Binding-site contacts:
Ligand atom O2 contacts residue LYS445 of chain 1.G at 3.4 Å (salt-bridge).
Ligand atom N2 contacts residue ASN221 of chain 1.F at 2.9 Å (h-bond).
Ligand atom C1 contacts residue THR223 of chain 1.F at 4.4 Å.
Ligand atom O5 contacts residue LYS445 of chain 1.G at 4.0 Å.
Ligand atom C3 contacts residue ASN221 of chain 1.F at 3.8 Å.
Ligand atom C4 contacts residue ASN221 of chain 1.F at 4.2 Å.
Ligand atom O6 contacts residue LYS445 of chain 1.G at 3.8 Å.
Ligand atom C1 contacts residue LYS445 of chain 1.G at 4.5 Å.
Ligand atom C6 contacts residue THR95 of chain 1.F at 4.0 Å.
Ligand atom O5 contacts residue THR223 of chain 1.F at 3.8 Å.
Ligand atom O7 contacts residue ASN221 of chain 1.F at 3.2 Å (h-bond).
Ligand atom C8 contacts residue ASN221 of chain 1.F at 4.2 Å.
Ligand atom O5 contacts residue ASN221 of chain 1.F at 2.4 Å (h-bond).
Ligand atom C1 contacts residue ASN221 of chain 1.F at 1.4 Å.
Ligand atom C5 contacts residue THR223 of chain 1.F at 3.8 Å.
Ligand atom C7 contacts residue ASN221 of chain 1.F at 3.4 Å.
Ligand atom C2 contacts residue ASN221 of chain 1.F at 2.5 Å.
Ligand atom C5 contacts residue ASN221 of chain 1.F at 3.7 Å.
Ligand atom C6 contacts residue THR223 of chain 1.F at 3.9 Å.

A small-molecule ligand and the protein it binds are described below.
Small molecule (SMILES): CC(=O)N[C@H]1[C@H](O[C@H]2[C@H](O)[C@@H](NC(C)=O)CO[C@@H]2CO)O[C@H](CO)[C@@H](O[C@@H]2O[C@H](CO[C@H]3O[C@H](CO)[C@@H](O)[C@H](O)[C@@H]3O)[C@@H](O)[C@H](O)[C@@H]2O)[C@@H]1O

Sequence of chain 1.G:
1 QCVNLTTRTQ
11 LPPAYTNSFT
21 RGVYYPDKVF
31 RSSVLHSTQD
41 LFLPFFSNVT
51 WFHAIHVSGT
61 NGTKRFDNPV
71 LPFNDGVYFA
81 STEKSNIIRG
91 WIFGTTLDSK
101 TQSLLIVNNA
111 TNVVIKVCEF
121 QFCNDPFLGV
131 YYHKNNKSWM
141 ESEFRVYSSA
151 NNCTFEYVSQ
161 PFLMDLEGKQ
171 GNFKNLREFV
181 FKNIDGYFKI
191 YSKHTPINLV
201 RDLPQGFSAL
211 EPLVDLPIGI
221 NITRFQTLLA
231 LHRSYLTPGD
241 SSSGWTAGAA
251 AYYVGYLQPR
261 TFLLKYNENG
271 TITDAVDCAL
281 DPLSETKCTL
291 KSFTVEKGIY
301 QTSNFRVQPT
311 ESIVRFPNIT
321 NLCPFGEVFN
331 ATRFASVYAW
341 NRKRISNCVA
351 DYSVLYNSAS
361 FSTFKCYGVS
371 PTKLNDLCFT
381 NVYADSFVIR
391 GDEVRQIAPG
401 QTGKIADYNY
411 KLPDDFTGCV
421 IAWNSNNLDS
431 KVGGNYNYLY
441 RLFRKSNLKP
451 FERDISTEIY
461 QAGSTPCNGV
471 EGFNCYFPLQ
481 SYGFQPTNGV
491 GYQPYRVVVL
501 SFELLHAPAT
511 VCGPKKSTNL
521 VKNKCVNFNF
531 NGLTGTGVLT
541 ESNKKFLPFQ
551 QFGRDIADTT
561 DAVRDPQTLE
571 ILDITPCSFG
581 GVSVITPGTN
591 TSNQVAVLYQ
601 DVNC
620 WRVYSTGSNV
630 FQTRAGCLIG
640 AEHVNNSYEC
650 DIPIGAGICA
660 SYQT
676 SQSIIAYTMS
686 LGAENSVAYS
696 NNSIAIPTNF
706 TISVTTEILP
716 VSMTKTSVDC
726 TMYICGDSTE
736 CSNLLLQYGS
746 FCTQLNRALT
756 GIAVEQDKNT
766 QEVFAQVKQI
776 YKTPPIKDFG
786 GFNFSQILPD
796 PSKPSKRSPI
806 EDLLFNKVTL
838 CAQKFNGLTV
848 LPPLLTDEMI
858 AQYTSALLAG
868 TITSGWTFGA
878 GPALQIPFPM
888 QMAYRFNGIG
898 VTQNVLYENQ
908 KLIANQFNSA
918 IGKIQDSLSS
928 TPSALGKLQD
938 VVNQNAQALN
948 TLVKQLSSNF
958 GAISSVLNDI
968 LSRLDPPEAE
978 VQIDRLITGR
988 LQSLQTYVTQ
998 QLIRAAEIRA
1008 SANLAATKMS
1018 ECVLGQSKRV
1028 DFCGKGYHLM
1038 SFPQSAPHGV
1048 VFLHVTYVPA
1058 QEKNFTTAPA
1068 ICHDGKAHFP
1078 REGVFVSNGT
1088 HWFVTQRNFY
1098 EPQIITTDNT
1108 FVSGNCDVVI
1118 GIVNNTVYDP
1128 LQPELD

Sequence of chain 1.F:
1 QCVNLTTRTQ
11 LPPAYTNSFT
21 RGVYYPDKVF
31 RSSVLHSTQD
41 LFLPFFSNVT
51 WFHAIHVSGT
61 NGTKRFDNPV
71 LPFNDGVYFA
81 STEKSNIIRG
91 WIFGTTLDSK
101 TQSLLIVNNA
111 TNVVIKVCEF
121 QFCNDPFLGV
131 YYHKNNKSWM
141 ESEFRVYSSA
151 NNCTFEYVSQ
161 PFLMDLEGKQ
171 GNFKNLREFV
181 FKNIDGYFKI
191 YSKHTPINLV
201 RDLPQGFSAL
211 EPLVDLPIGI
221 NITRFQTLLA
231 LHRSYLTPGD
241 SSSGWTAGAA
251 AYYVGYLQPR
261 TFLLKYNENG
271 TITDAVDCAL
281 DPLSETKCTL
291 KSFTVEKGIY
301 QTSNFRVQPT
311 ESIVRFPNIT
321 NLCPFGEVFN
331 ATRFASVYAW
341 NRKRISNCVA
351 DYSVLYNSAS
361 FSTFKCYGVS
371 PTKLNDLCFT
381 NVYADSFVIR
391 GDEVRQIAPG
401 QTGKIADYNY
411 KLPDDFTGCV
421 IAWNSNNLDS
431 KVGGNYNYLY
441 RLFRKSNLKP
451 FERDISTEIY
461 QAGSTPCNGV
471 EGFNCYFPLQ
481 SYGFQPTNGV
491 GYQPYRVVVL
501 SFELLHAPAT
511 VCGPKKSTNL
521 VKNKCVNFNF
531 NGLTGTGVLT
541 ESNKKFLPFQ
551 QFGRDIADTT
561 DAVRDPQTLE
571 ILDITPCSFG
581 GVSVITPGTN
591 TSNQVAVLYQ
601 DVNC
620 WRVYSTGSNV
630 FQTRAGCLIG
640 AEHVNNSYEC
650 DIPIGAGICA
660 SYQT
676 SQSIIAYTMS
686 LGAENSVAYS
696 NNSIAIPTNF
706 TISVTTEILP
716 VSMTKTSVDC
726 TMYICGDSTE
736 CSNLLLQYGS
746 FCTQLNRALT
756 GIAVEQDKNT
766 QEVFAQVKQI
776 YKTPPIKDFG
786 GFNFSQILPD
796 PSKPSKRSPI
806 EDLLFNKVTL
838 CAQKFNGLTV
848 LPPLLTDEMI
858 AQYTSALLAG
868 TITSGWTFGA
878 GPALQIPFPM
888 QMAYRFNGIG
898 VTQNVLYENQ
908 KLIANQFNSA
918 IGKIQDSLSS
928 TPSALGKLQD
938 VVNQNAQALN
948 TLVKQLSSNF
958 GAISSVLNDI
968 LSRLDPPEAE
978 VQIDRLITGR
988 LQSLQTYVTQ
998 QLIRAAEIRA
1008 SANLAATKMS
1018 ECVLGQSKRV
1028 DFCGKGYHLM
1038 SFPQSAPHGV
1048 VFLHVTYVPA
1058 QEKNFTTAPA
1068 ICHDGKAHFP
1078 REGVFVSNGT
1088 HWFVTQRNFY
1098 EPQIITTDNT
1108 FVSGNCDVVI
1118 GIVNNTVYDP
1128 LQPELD